A protein and the small-molecule ligand that binds it are described below.
Small molecule (SMILES): CC(C)(C)CCNC(=O)CCc1cc2cc(-c3ccccc3CCc3ccc(NC(=O)c4ccc(F)cc4)cn3)ccc2nc1N

Binding-site contacts:
Ligand atom C18 contacts residue ARG147 of chain 1.A at 3.7 Å.
Ligand atom C22 contacts residue LYS94 of chain 1.A at 3.6 Å.
Ligand atom C24 contacts residue TYR90 of chain 1.A at 3.4 Å (hydrophobic).
Ligand atom C4 contacts residue ASP51 of chain 1.A at 3.5 Å.
Ligand atom C13 contacts residue GLY53 of chain 1.A at 3.4 Å.
Ligand atom C38 contacts residue GLN31 of chain 1.A at 3.7 Å.
Ligand atom C34 contacts residue SER248 of chain 1.A at 3.6 Å.
Ligand atom N1 contacts residue ASP51 of chain 1.A at 2.6 Å (salt-bridge).
Ligand atom C33 contacts residue GLY32 of chain 1.A at 3.6 Å.
Ligand atom C21 contacts residue PHE127 of chain 1.A at 3.6 Å (hydrophobic).
Ligand atom N3 contacts residue ASP51 of chain 1.A at 2.9 Å (salt-bridge).
Ligand atom C7 contacts residue GLY53 of chain 1.A at 3.7 Å.
Ligand atom C38 contacts residue GLY30 of chain 1.A at 3.5 Å.
Ligand atom N2 contacts residue TYR217 of chain 1.A at 3.7 Å.
Ligand atom C23 contacts residue TYR90 of chain 1.A at 3.5 Å (hydrophobic).
Ligand atom O2 contacts residue GLN31 of chain 1.A at 3.6 Å.
Ligand atom C23 contacts residue TRP95 of chain 1.A at 3.6 Å (hydrophobic).
Ligand atom C21 contacts residue LYS126 of chain 1.A at 3.5 Å.
Ligand atom C36 contacts residue THR251 of chain 1.A at 3.5 Å.
Ligand atom N3 contacts residue ASP247 of chain 1.A at 3.0 Å (salt-bridge).
Ligand atom C34 contacts residue GLY249 of chain 1.A at 3.3 Å.
Ligand atom C24 contacts residue TRP95 of chain 1.A at 3.7 Å (hydrophobic).
Ligand atom C30 contacts residue GLY249 of chain 1.A at 3.5 Å.
Ligand atom N5 contacts residue GLY249 of chain 1.A at 2.8 Å (h-bond).
Ligand atom C3 contacts residue ASP51 of chain 1.A at 3.5 Å.
Ligand atom C38 contacts residue GLY32 of chain 1.A at 3.2 Å.
Ligand atom C37 contacts residue THR251 of chain 1.A at 2.9 Å.
Ligand atom C35 contacts residue SER248 of chain 1.A at 3.3 Å.
Ligand atom C10 contacts residue ASP247 of chain 1.A at 3.5 Å.
Ligand atom C13 contacts residue TYR217 of chain 1.A at 3.5 Å (hydrophobic).
Ligand atom C37 contacts residue GLY32 of chain 1.A at 3.4 Å.
Ligand atom N2 contacts residue GLY53 of chain 1.A at 2.8 Å (h-bond).
Ligand atom C38 contacts residue THR251 of chain 1.A at 3.2 Å.
Ligand atom C29 contacts residue GLY249 of chain 1.A at 3.2 Å.
Ligand atom C11 contacts residue ASP247 of chain 1.A at 3.7 Å.
Ligand atom C14 contacts residue GLY53 of chain 1.A at 3.7 Å.
Ligand atom N3 contacts residue GLY53 of chain 1.A at 3.3 Å.
Ligand atom F1 contacts residue ALA354 of chain 1.A at 3.1 Å.
Ligand atom C7 contacts residue ASP51 of chain 1.A at 3.5 Å.
Ligand atom C23 contacts residue VAL88 of chain 1.A at 3.6 Å (hydrophobic).

Sequence of chain 1.A:
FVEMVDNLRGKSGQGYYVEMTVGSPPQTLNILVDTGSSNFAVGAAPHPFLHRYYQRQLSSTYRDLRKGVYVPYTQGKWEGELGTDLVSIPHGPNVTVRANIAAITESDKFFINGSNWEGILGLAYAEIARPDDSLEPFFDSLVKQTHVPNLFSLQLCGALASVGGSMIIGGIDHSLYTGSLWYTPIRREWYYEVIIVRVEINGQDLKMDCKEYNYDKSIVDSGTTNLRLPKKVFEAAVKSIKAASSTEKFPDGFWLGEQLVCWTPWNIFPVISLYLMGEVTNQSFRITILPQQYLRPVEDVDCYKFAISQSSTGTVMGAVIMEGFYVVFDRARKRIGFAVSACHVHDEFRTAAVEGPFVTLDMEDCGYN